Sequence of chain 1.H:
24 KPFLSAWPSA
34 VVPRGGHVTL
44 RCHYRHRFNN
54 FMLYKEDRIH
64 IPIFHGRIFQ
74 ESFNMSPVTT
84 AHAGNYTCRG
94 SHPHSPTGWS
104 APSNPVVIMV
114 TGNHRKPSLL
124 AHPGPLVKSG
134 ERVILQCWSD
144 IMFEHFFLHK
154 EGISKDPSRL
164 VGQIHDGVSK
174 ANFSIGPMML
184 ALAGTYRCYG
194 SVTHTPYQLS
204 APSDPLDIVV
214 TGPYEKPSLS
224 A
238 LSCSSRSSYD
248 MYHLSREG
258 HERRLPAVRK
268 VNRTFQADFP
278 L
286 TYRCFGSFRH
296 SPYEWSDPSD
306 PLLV

Binding-site contacts:
Ligand atom C7 contacts residue TYR200 of chain 1.H at 3.9 Å (hydrophobic).
Ligand atom O6 contacts residue THR90 of chain 1.H at 4.2 Å.
Ligand atom C4 contacts residue ASN88 of chain 1.H at 4.3 Å.
Ligand atom O5 contacts residue PRO108 of chain 1.H at 4.4 Å.
Ligand atom C3 contacts residue GLU59 of chain 1.H at 4.1 Å.
Ligand atom C2 contacts residue ASN88 of chain 1.H at 2.6 Å.
Ligand atom C5 contacts residue GLU59 of chain 1.H at 3.9 Å.
Ligand atom O7 contacts residue TYR200 of chain 1.H at 3.0 Å (h-bond).
Ligand atom O6 contacts residue PRO108 of chain 1.H at 4.1 Å.
Ligand atom C1 contacts residue ASN88 of chain 1.H at 1.6 Å.
Ligand atom C8 contacts residue TYR200 of chain 1.H at 4.3 Å (hydrophobic).
Ligand atom C3 contacts residue ASN88 of chain 1.H at 4.0 Å.
Ligand atom C5 contacts residue PRO108 of chain 1.H at 4.2 Å (hydrophobic).
Ligand atom O7 contacts residue GLU59 of chain 1.H at 3.7 Å.
Ligand atom C1 contacts residue PRO108 of chain 1.H at 4.3 Å (hydrophobic).
Ligand atom C8 contacts residue VAL110 of chain 1.H at 3.9 Å (hydrophobic).
Ligand atom O7 contacts residue ASN88 of chain 1.H at 3.3 Å (h-bond).
Ligand atom O3 contacts residue GLU59 of chain 1.H at 4.4 Å.
Ligand atom O5 contacts residue GLU59 of chain 1.H at 3.3 Å (salt-bridge).
Ligand atom C6 contacts residue GLU59 of chain 1.H at 4.2 Å.
Ligand atom C2 contacts residue GLU59 of chain 1.H at 3.7 Å.
Ligand atom C4 contacts residue GLU59 of chain 1.H at 3.6 Å.
Ligand atom C5 contacts residue ASN88 of chain 1.H at 3.8 Å.
Ligand atom O5 contacts residue ASN88 of chain 1.H at 2.5 Å (h-bond).
Ligand atom N2 contacts residue ASN88 of chain 1.H at 3.0 Å (h-bond).
Ligand atom C7 contacts residue VAL110 of chain 1.H at 4.2 Å (hydrophobic).
Ligand atom C1 contacts residue GLU59 of chain 1.H at 3.8 Å.
Ligand atom N2 contacts residue VAL110 of chain 1.H at 4.2 Å.
Ligand atom C7 contacts residue ASN88 of chain 1.H at 3.4 Å.

A small-molecule ligand and the protein it binds are described below.
Small molecule (SMILES): CC(=O)N[C@@H]1[C@@H](O)[C@H](O)[C@@H](CO)O[C@H]1O